Sequence of chain 1.A:
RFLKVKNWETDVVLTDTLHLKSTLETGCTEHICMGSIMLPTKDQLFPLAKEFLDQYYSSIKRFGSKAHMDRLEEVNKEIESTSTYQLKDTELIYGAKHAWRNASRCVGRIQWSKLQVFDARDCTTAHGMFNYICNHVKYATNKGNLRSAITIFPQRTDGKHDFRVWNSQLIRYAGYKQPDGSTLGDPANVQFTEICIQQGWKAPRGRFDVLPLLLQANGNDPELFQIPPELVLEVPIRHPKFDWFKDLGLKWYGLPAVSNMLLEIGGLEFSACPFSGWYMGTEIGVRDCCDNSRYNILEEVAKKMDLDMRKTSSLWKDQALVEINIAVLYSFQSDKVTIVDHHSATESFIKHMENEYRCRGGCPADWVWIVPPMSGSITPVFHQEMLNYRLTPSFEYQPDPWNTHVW

Binding-site contacts:
Ligand atom N01 contacts residue HEM1 of chain 1.C at 4.0 Å.
Ligand atom C07 contacts residue HEM1 of chain 1.C at 3.5 Å.
Ligand atom C03 contacts residue HEM1 of chain 1.C at 3.5 Å.
Ligand atom C24 contacts residue ARG185 of chain 1.A at 4.0 Å.
Ligand atom N01 contacts residue GLU296 of chain 1.A at 2.6 Å (salt-bridge).
Ligand atom N02 contacts residue GLU296 of chain 1.A at 2.7 Å (salt-bridge).
Ligand atom C03 contacts residue TRP291 of chain 1.A at 3.9 Å (hydrophobic).
Ligand atom N22 contacts residue MET40 of chain 1.A at 3.5 Å.
Ligand atom C08 contacts residue GLU296 of chain 1.A at 3.3 Å.
Ligand atom N02 contacts residue TYR292 of chain 1.A at 3.6 Å.
Ligand atom N21 contacts residue HEM1 of chain 1.C at 3.9 Å.
Ligand atom C07 contacts residue SER289 of chain 1.A at 4.0 Å.
Ligand atom C25 contacts residue ARG185 of chain 1.A at 3.5 Å.
Ligand atom C27 contacts residue ALA201 of chain 1.A at 3.6 Å (hydrophobic).
Ligand atom C15 contacts residue GLN182 of chain 1.A at 3.5 Å.
Ligand atom C12 contacts residue VAL271 of chain 1.A at 3.9 Å (hydrophobic).
Ligand atom C07 contacts residue GLY290 of chain 1.A at 3.7 Å.
Ligand atom C08 contacts residue HEM1 of chain 1.C at 3.4 Å.
Ligand atom N02 contacts residue MET293 of chain 1.A at 4.0 Å.
Ligand atom C27 contacts residue ARG185 of chain 1.A at 3.6 Å.
Ligand atom C06 contacts residue GLU296 of chain 1.A at 3.4 Å.
Ligand atom O14 contacts residue GLN182 of chain 1.A at 3.3 Å (h-bond).
Ligand atom C02 contacts residue HEM1 of chain 1.C at 3.7 Å.
Ligand atom C15 contacts residue HEM1 of chain 1.C at 3.9 Å.
Ligand atom C02 contacts residue PRO269 of chain 1.A at 3.7 Å (hydrophobic).
Ligand atom O09 contacts residue GLU296 of chain 1.A at 3.5 Å (salt-bridge).
Ligand atom N02 contacts residue HEM1 of chain 1.C at 3.5 Å.
Ligand atom N13 contacts residue HEM1 of chain 1.C at 2.5 Å (h-bond).
Ligand atom C02 contacts residue GLU296 of chain 1.A at 3.5 Å.
Ligand atom N02 contacts residue TRP291 of chain 1.A at 2.6 Å (h-bond).
Ligand atom C03 contacts residue PRO269 of chain 1.A at 3.7 Å (hydrophobic).
Ligand atom C12 contacts residue HEM1 of chain 1.C at 3.3 Å.
Ligand atom C10 contacts residue GLN182 of chain 1.A at 3.6 Å.
Ligand atom C07 contacts residue PRO269 of chain 1.A at 3.9 Å (hydrophobic).
Ligand atom N02 contacts residue PRO269 of chain 1.A at 3.8 Å.
Ligand atom C10 contacts residue VAL271 of chain 1.A at 3.4 Å (hydrophobic).
Ligand atom C11 contacts residue HEM1 of chain 1.C at 3.5 Å.
Ligand atom C05 contacts residue VAL271 of chain 1.A at 3.8 Å (hydrophobic).
Ligand atom C07 contacts residue PHE288 of chain 1.A at 3.6 Å (hydrophobic).
Ligand atom C02 contacts residue TRP291 of chain 1.A at 3.7 Å (hydrophobic).

The protein below binds the small molecule below.
Small molecule (SMILES): Cc1cc(N)nc(COC[C@@H](CN)OCc2cc(C)cc(N)n2)c1